Sequence of chain 1.A:
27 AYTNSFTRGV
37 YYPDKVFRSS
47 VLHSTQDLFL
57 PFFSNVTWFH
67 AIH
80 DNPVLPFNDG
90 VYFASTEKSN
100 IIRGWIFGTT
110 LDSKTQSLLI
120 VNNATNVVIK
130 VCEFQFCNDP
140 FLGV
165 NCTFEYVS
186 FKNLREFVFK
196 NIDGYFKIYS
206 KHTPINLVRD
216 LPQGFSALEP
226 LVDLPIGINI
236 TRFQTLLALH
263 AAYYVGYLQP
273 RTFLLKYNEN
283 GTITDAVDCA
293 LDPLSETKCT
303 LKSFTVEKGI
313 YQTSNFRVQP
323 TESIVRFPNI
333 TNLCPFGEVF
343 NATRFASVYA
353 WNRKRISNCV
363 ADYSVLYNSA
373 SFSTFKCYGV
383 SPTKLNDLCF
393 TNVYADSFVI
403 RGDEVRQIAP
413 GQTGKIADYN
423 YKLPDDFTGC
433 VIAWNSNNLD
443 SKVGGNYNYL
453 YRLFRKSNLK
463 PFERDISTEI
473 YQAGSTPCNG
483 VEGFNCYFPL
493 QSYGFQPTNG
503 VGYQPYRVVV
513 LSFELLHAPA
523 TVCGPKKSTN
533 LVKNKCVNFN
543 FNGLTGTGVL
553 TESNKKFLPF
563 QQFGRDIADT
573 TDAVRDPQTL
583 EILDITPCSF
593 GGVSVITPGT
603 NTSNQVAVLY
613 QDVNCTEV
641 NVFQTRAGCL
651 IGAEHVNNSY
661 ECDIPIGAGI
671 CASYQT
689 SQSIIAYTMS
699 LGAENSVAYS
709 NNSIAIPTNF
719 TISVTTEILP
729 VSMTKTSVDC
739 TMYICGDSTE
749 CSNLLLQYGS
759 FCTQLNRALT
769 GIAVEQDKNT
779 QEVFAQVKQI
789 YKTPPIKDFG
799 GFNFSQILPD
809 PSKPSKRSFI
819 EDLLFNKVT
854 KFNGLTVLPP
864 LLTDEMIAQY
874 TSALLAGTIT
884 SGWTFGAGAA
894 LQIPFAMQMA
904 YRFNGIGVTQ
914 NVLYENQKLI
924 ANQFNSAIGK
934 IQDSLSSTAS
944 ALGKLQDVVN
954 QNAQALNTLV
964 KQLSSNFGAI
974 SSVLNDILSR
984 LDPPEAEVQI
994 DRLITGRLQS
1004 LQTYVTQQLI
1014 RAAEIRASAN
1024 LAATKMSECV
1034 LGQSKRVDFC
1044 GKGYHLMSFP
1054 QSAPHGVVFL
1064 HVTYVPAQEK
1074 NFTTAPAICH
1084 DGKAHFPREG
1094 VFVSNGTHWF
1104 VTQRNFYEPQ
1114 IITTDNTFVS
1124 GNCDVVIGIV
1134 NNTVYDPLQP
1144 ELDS

The small molecule below binds the protein below.
Small molecule (SMILES): CC(=O)N[C@@H]1[C@@H](O)[C@H](O)[C@@H](CO)O[C@H]1O

Binding-site contacts:
Ligand atom N2 contacts residue ASN331 of chain 1.A at 2.9 Å (h-bond).
Ligand atom O7 contacts residue ASN331 of chain 1.A at 3.0 Å (h-bond).
Ligand atom C6 contacts residue GLN580 of chain 1.A at 3.9 Å.
Ligand atom O5 contacts residue ASN331 of chain 1.A at 2.4 Å (h-bond).
Ligand atom C4 contacts residue ASN331 of chain 1.A at 4.2 Å.
Ligand atom C5 contacts residue ASN331 of chain 1.A at 3.7 Å.
Ligand atom C2 contacts residue ASN331 of chain 1.A at 2.5 Å.
Ligand atom C3 contacts residue ASN331 of chain 1.A at 3.8 Å.
Ligand atom C7 contacts residue ASN331 of chain 1.A at 3.1 Å.
Ligand atom C1 contacts residue ASN331 of chain 1.A at 1.4 Å.
Ligand atom C8 contacts residue ASN331 of chain 1.A at 4.3 Å.
Ligand atom O6 contacts residue GLN580 of chain 1.A at 2.6 Å (h-bond).